Sequence of chain 1.A:
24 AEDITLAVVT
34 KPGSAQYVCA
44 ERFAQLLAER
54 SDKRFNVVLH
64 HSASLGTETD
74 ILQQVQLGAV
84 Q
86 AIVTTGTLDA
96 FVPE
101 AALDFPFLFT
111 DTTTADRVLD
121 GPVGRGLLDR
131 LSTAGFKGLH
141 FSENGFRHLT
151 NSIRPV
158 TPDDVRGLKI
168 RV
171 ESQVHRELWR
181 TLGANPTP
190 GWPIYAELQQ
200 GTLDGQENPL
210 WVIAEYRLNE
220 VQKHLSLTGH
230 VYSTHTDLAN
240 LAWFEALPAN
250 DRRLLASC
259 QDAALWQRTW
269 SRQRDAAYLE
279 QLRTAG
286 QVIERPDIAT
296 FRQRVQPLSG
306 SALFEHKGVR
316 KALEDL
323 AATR

A protein and the small-molecule ligand that binds it are described below.
Small molecule (SMILES): CC(C)(CO)[C@@H](O)C(=O)[O-]

Binding-site contacts:
Ligand atom C1 contacts residue MSE170 of chain 1.A at 3.8 Å.
Ligand atom C3 contacts residue THR89 of chain 1.A at 4.0 Å.
Ligand atom O4 contacts residue ASN144 of chain 1.A at 3.7 Å.
Ligand atom C4 contacts residue TRP191 of chain 1.A at 3.7 Å (hydrophobic).
Ligand atom C6 contacts residue HIS234 of chain 1.A at 4.1 Å.
Ligand atom O1 contacts residue ARG168 of chain 1.A at 3.0 Å (salt-bridge).
Ligand atom C2 contacts residue ASN207 of chain 1.A at 3.6 Å.
Ligand atom O2 contacts residue ARG147 of chain 1.A at 2.8 Å (salt-bridge).
Ligand atom O3 contacts residue ASN207 of chain 1.A at 2.7 Å (h-bond).
Ligand atom C6 contacts residue TRP210 of chain 1.A at 3.8 Å (hydrophobic).
Ligand atom O1 contacts residue MSE170 of chain 1.A at 3.8 Å.
Ligand atom C6 contacts residue ASN144 of chain 1.A at 3.8 Å.
Ligand atom C2 contacts residue ARG147 of chain 1.A at 4.1 Å.
Ligand atom C5 contacts residue THR33 of chain 1.A at 4.1 Å.
Ligand atom O1 contacts residue TRP191 of chain 1.A at 3.6 Å.
Ligand atom C5 contacts residue VAL32 of chain 1.A at 3.6 Å (hydrophobic).
Ligand atom C1 contacts residue ASN207 of chain 1.A at 3.7 Å.
Ligand atom O2 contacts residue ARG168 of chain 1.A at 2.8 Å (salt-bridge).
Ligand atom C1 contacts residue ARG147 of chain 1.A at 3.8 Å.
Ligand atom O3 contacts residue ARG147 of chain 1.A at 2.9 Å (salt-bridge).
Ligand atom C4 contacts residue ASN207 of chain 1.A at 3.6 Å.
Ligand atom C5 contacts residue GLU71 of chain 1.A at 4.0 Å.
Ligand atom C5 contacts residue THR89 of chain 1.A at 4.0 Å.
Ligand atom C1 contacts residue ARG168 of chain 1.A at 3.5 Å.
Ligand atom C5 contacts residue TRP191 of chain 1.A at 3.9 Å (hydrophobic).
Ligand atom O3 contacts residue MSE170 of chain 1.A at 4.1 Å.
Ligand atom O3 contacts residue THR89 of chain 1.A at 3.9 Å.
Ligand atom C4 contacts residue VAL211 of chain 1.A at 3.9 Å (hydrophobic).
Ligand atom C2 contacts residue THR89 of chain 1.A at 3.4 Å.
Ligand atom C6 contacts residue GLN39 of chain 1.A at 3.7 Å.
Ligand atom O2 contacts residue ASN207 of chain 1.A at 2.9 Å (h-bond).
Ligand atom C6 contacts residue THR89 of chain 1.A at 3.9 Å.
Ligand atom O3 contacts residue ASN144 of chain 1.A at 3.1 Å (h-bond).
Ligand atom C5 contacts residue GLN39 of chain 1.A at 4.1 Å.
Ligand atom O4 contacts residue GLN39 of chain 1.A at 2.9 Å (h-bond).
Ligand atom C2 contacts residue MSE170 of chain 1.A at 4.0 Å.
Ligand atom O4 contacts residue HIS234 of chain 1.A at 3.0 Å (h-bond).
Ligand atom C1 contacts residue TRP191 of chain 1.A at 4.0 Å (hydrophobic).
Ligand atom O2 contacts residue MSE170 of chain 1.A at 3.6 Å.
Ligand atom O4 contacts residue THR89 of chain 1.A at 2.9 Å (h-bond).